Binding-site contacts:
Ligand atom C2 contacts residue ASN643 of chain 1.A at 2.5 Å.
Ligand atom C1 contacts residue ASN643 of chain 1.A at 1.4 Å.
Ligand atom C8 contacts residue HIS641 of chain 1.A at 3.6 Å.
Ligand atom C4 contacts residue ASN643 of chain 1.A at 4.2 Å.
Ligand atom C8 contacts residue ASN643 of chain 1.A at 3.8 Å.
Ligand atom C5 contacts residue ASN643 of chain 1.A at 3.6 Å.
Ligand atom C7 contacts residue ASN643 of chain 1.A at 3.5 Å.
Ligand atom O7 contacts residue ASN643 of chain 1.A at 4.1 Å.
Ligand atom C3 contacts residue ASN643 of chain 1.A at 3.8 Å.
Ligand atom N2 contacts residue ASN643 of chain 1.A at 2.7 Å (h-bond).
Ligand atom O5 contacts residue ASN643 of chain 1.A at 2.3 Å (h-bond).

A small-molecule ligand and the protein it binds are described below.
Small molecule (SMILES): CC(=O)N[C@@H]1[C@@H](O)[C@H](O)[C@@H](CO)O[C@H]1O

Sequence of chain 1.A:
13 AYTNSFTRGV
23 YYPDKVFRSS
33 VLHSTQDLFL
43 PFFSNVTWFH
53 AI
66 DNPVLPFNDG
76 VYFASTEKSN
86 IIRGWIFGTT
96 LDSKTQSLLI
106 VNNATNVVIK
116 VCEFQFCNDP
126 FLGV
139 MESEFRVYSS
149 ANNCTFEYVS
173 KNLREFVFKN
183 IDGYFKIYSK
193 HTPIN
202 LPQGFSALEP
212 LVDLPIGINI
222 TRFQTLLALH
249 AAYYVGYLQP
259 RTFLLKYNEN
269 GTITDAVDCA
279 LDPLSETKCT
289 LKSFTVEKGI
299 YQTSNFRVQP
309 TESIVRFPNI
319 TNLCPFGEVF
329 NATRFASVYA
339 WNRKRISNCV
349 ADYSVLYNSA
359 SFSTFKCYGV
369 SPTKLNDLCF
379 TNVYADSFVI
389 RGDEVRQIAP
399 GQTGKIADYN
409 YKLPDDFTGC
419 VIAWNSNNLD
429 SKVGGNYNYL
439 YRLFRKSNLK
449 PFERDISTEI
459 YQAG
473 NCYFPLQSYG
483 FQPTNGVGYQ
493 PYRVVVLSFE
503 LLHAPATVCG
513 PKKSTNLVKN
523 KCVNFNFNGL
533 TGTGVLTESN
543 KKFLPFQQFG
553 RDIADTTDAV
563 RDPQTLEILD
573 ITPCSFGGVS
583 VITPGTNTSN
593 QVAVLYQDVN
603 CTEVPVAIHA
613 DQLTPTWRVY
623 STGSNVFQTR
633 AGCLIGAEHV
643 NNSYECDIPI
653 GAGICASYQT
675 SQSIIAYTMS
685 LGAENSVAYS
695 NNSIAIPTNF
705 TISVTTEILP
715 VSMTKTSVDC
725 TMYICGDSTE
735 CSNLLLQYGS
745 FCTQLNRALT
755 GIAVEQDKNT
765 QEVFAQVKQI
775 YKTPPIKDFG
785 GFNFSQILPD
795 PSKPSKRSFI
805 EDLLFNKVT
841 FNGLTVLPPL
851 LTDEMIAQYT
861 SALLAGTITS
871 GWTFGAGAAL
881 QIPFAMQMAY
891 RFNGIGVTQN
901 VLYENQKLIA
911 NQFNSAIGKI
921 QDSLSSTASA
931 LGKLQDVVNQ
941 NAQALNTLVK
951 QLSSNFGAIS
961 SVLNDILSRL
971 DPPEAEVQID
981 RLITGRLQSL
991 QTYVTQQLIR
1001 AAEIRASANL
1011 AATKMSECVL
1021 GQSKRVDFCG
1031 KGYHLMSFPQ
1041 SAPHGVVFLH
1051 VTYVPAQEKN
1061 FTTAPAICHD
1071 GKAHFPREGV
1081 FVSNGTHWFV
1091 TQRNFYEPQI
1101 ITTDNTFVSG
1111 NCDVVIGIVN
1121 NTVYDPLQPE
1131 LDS